Sequence of chain 1.A:
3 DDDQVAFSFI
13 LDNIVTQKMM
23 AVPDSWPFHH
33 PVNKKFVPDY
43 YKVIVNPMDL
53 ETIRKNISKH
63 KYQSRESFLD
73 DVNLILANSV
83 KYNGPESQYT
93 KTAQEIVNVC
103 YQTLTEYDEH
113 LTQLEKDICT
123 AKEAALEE

This protein binds this small molecule.
Small molecule (SMILES): CC[C@@H]1C(=O)N(C)c2cnc(Nc3ccc(C(=O)NC4CCN(C)CC4)cc3OC)nc2N1C1CCCC1

Binding-site contacts:
Ligand atom C15 contacts residue PRO29 of chain 1.A at 3.8 Å (hydrophobic).
Ligand atom C10 contacts residue TYR84 of chain 1.A at 3.6 Å (hydrophobic).
Ligand atom C7 contacts residue TRP28 of chain 1.A at 3.8 Å (hydrophobic).
Ligand atom N1 contacts residue VAL34 of chain 1.A at 4.3 Å.
Ligand atom C11 contacts residue PHE30 of chain 1.A at 4.0 Å (hydrophobic).
Ligand atom C11 contacts residue VAL34 of chain 1.A at 4.0 Å (hydrophobic).
Ligand atom C1 contacts residue TRP28 of chain 1.A at 4.4 Å (hydrophobic).
Ligand atom N2 contacts residue PRO29 of chain 1.A at 4.2 Å.
Ligand atom C18 contacts residue TRP28 of chain 1.A at 4.4 Å (hydrophobic).
Ligand atom C10 contacts residue TYR42 of chain 1.A at 4.0 Å (hydrophobic).
Ligand atom C5 contacts residue ASN85 of chain 1.A at 3.8 Å.
Ligand atom C15 contacts residue TYR91 of chain 1.A at 3.7 Å (hydrophobic).
Ligand atom C6 contacts residue ASN85 of chain 1.A at 4.0 Å.
Ligand atom C3 contacts residue VAL34 of chain 1.A at 4.2 Å (hydrophobic).
Ligand atom N5 contacts residue TRP28 of chain 1.A at 4.0 Å.
Ligand atom O1 contacts residue PHE30 of chain 1.A at 4.0 Å.
Ligand atom C2 contacts residue PRO29 of chain 1.A at 3.8 Å (hydrophobic).
Ligand atom N4 contacts residue VAL34 of chain 1.A at 4.2 Å.
Ligand atom N4 contacts residue PRO29 of chain 1.A at 3.8 Å.
Ligand atom C13 contacts residue TYR91 of chain 1.A at 3.6 Å (hydrophobic).
Ligand atom C11 contacts residue PRO29 of chain 1.A at 3.5 Å (hydrophobic).
Ligand atom C16 contacts residue TRP28 of chain 1.A at 4.2 Å (hydrophobic).
Ligand atom C4 contacts residue PRO29 of chain 1.A at 3.0 Å (hydrophobic).
Ligand atom C1 contacts residue PRO29 of chain 1.A at 4.3 Å (hydrophobic).
Ligand atom C20 contacts residue TRP28 of chain 1.A at 3.7 Å (hydrophobic).
Ligand atom C15 contacts residue TRP28 of chain 1.A at 4.1 Å (hydrophobic).
Ligand atom C19 contacts residue TRP28 of chain 1.A at 3.9 Å (hydrophobic).
Ligand atom C9 contacts residue ASN85 of chain 1.A at 3.3 Å.
Ligand atom C9 contacts residue TYR84 of chain 1.A at 4.0 Å (hydrophobic).
Ligand atom O1 contacts residue ASN85 of chain 1.A at 3.0 Å (h-bond).
Ligand atom C14 contacts residue TYR91 of chain 1.A at 3.5 Å (hydrophobic).
Ligand atom N3 contacts residue PRO29 of chain 1.A at 4.1 Å.
Ligand atom C10 contacts residue ASN85 of chain 1.A at 4.3 Å.
Ligand atom C14 contacts residue TRP28 of chain 1.A at 3.8 Å (hydrophobic).
Ligand atom N1 contacts residue PRO29 of chain 1.A at 3.5 Å (h-bond).
Ligand atom C4 contacts residue VAL34 of chain 1.A at 3.7 Å (hydrophobic).
Ligand atom C8 contacts residue TYR91 of chain 1.A at 3.9 Å (hydrophobic).
Ligand atom C3 contacts residue PRO29 of chain 1.A at 3.5 Å (hydrophobic).
Ligand atom C5 contacts residue TYR91 of chain 1.A at 4.4 Å (hydrophobic).
Ligand atom C10 contacts residue VAL34 of chain 1.A at 4.5 Å (hydrophobic).